Sequence of chain 1.B:
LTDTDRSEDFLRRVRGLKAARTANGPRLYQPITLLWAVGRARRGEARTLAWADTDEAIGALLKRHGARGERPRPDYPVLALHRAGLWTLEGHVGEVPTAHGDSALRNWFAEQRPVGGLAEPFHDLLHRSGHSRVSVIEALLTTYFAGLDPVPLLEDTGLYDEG

Binding-site contacts:
Ligand atom OP1 contacts residue ALA20 of chain 1.B at 3.2 Å (h-bond).
Ligand atom N4 contacts residue DG3 of chain 1.G at 2.8 Å (h-bond).
Ligand atom OP1 contacts residue ARG83 of chain 1.B at 2.8 Å (salt-bridge).
Ligand atom N4 contacts residue GLY101 of chain 1.B at 3.3 Å (h-bond).
Ligand atom N2 contacts residue DC4 of chain 1.G at 2.7 Å (h-bond).
Ligand atom N7 contacts residue HIS100 of chain 1.B at 2.7 Å (h-bond).
Ligand atom N3 contacts residue DG6 of chain 1.G at 3.0 Å (h-bond).
Ligand atom OP2 contacts residue ARG71 of chain 1.B at 2.5 Å (salt-bridge).
Ligand atom O2 contacts residue DG6 of chain 1.G at 2.8 Å (h-bond).
Ligand atom O6 contacts residue DC8 of chain 1.G at 3.0 Å (h-bond).
Ligand atom O3' contacts residue ARG83 of chain 1.B at 3.3 Å (salt-bridge).
Ligand atom O3' contacts residue GLN30 of chain 1.B at 3.2 Å (h-bond).
Ligand atom OP1 contacts residue TYR29 of chain 1.B at 2.4 Å (h-bond).
Ligand atom N3 contacts residue DG3 of chain 1.G at 2.9 Å (h-bond).
Ligand atom OP2 contacts residue ALA99 of chain 1.B at 2.8 Å (h-bond).
Ligand atom N4 contacts residue DG6 of chain 1.G at 3.1 Å (h-bond).
Ligand atom O2 contacts residue DG2 of chain 1.G at 2.5 Å (h-bond).
Ligand atom O6 contacts residue DG6 of chain 1.G at 3.0 Å (h-bond).
Ligand atom O6 contacts residue DC5 of chain 1.G at 2.8 Å (h-bond).
Ligand atom N1 contacts residue DC4 of chain 1.G at 2.9 Å (h-bond).
Ligand atom N2 contacts residue DC5 of chain 1.G at 2.9 Å (h-bond).
Ligand atom O6 contacts residue DC7 of chain 1.G at 3.1 Å (h-bond).
Ligand atom N3 contacts residue DG2 of chain 1.G at 2.8 Å (h-bond).
Ligand atom C4' contacts residue LYS18 of chain 1.B at 3.3 Å.
Ligand atom N7 contacts residue GLY101 of chain 1.B at 3.0 Å (h-bond).
Ligand atom N4 contacts residue ASP102 of chain 1.B at 2.8 Å (salt-bridge).
Ligand atom O6 contacts residue HIS100 of chain 1.B at 2.7 Å.
Ligand atom O6 contacts residue DC4 of chain 1.G at 2.9 Å (h-bond).
Ligand atom N2 contacts residue DC8 of chain 1.G at 2.8 Å (h-bond).
Ligand atom N3 contacts residue DG1 of chain 1.G at 2.7 Å (h-bond).
Ligand atom N4 contacts residue DG2 of chain 1.G at 3.0 Å (h-bond).
Ligand atom O2 contacts residue DG3 of chain 1.G at 2.8 Å (h-bond).
Ligand atom O2 contacts residue DG1 of chain 1.G at 2.5 Å (h-bond).
Ligand atom N1 contacts residue DC5 of chain 1.G at 2.9 Å (h-bond).
Ligand atom N1 contacts residue DC7 of chain 1.G at 2.9 Å (h-bond).
Ligand atom N1 contacts residue DC8 of chain 1.G at 2.9 Å (h-bond).
Ligand atom N2 contacts residue DC7 of chain 1.G at 2.6 Å (h-bond).
Ligand atom N4 contacts residue DG1 of chain 1.G at 2.8 Å (h-bond).
Ligand atom O5' contacts residue ALA20 of chain 1.B at 3.3 Å.
Ligand atom O6 contacts residue HIS100 of chain 1.B at 2.9 Å.

This protein binds this small molecule.
Small molecule (SMILES): Nc1ccn([C@H]2C[C@H](O[P](=O)(O)OC[C@H]3O[C@@H](n4cnc5c(=O)nc(N)[nH]c54)C[C@@H]3O[P](=O)(S)OC[C@H]3O[C@@H](n4cnc5c(=O)[nH]c(N)nc54)C[C@@H]3O[P](=O)(O)OC[C@H]3O[C@@H](n4ccc(N)nc4=O)C[C@@H]3O[P](=O)(O)OC[C@H]3O[C@@H](n4ccc(N)nc4=O)C[C@@H]3O[P](=O)(O)OC[C@H]3O[C@@H](n4ccc(N)nc4=O)C[C@@H]3O)[C@@H](CO[P](=O)(O)O[C@H]3C[C@H](n4cnc5c(=O)nc(N)[nH]c54)O[C@@H]3CO[P](=O)(O)O[C@H]3C[C@H](n4cnc5c(=O)nc(N)[nH]c54)O[C@@H]3CO)O2)c(=O)n1